Binding-site contacts:
Ligand atom C32 contacts residue LEU104 of chain 1.A at 3.8 Å (hydrophobic).
Ligand atom C32 contacts residue HEM1 of chain 1.D at 3.6 Å.
Ligand atom O8 contacts residue ALA254 of chain 1.A at 3.6 Å.
Ligand atom C33 contacts residue LEU104 of chain 1.A at 3.8 Å (hydrophobic).
Ligand atom C35 contacts residue LEU104 of chain 1.A at 3.8 Å (hydrophobic).
Ligand atom C2 contacts residue VAL253 of chain 1.A at 3.4 Å (hydrophobic).
Ligand atom C7 contacts residue PHE188 of chain 1.A at 3.9 Å (hydrophobic).
Ligand atom O4 contacts residue GLU97 of chain 1.A at 3.8 Å.
Ligand atom C7 contacts residue MET199 of chain 1.A at 3.8 Å (hydrophobic).
Ligand atom C27 contacts residue GLU257 of chain 1.A at 3.6 Å.
Ligand atom C9 contacts residue VAL99 of chain 1.A at 3.7 Å (hydrophobic).
Ligand atom O6 contacts residue GLU257 of chain 1.A at 3.9 Å.
Ligand atom O10 contacts residue GLY101 of chain 1.A at 2.9 Å (h-bond).
Ligand atom C31 contacts residue PHE306 of chain 1.A at 3.8 Å (hydrophobic).
Ligand atom C37 contacts residue GLY101 of chain 1.A at 3.5 Å.
Ligand atom O10 contacts residue LEU104 of chain 1.A at 3.4 Å.
Ligand atom C16 contacts residue ALA196 of chain 1.A at 3.8 Å (hydrophobic).
Ligand atom C34 contacts residue GLY250 of chain 1.A at 3.7 Å.
Ligand atom O5 contacts residue LEU406 of chain 1.A at 3.5 Å.
Ligand atom C21 contacts residue SER190 of chain 1.A at 3.7 Å.
Ligand atom O2 contacts residue MET199 of chain 1.A at 3.7 Å.
Ligand atom C19 contacts residue GLU97 of chain 1.A at 3.8 Å.
Ligand atom C18 contacts residue GLU97 of chain 1.A at 3.8 Å.
Ligand atom O10 contacts residue GLY102 of chain 1.A at 3.4 Å.
Ligand atom C29 contacts residue VAL253 of chain 1.A at 3.2 Å (hydrophobic).
Ligand atom C8 contacts residue MET199 of chain 1.A at 3.7 Å (hydrophobic).
Ligand atom C21 contacts residue ARG95 of chain 1.A at 3.6 Å.
Ligand atom C27 contacts residue LEU406 of chain 1.A at 3.8 Å (hydrophobic).
Ligand atom C24 contacts residue LEU406 of chain 1.A at 3.5 Å (hydrophobic).
Ligand atom C1 contacts residue VAL253 of chain 1.A at 3.9 Å (hydrophobic).
Ligand atom C10 contacts residue VAL99 of chain 1.A at 3.8 Å (hydrophobic).
Ligand atom O5 contacts residue VAL99 of chain 1.A at 3.8 Å.
Ligand atom C16 contacts residue VAL194 of chain 1.A at 3.1 Å (hydrophobic).
Ligand atom C28 contacts residue VAL253 of chain 1.A at 3.6 Å (hydrophobic).
Ligand atom O9 contacts residue ALA254 of chain 1.A at 3.9 Å.
Ligand atom C37 contacts residue VAL99 of chain 1.A at 3.9 Å (hydrophobic).
Ligand atom O1 contacts residue VAL99 of chain 1.A at 3.6 Å.
Ligand atom C21 contacts residue GLU97 of chain 1.A at 3.8 Å.
Ligand atom N contacts residue VAL194 of chain 1.A at 3.9 Å.
Ligand atom C12 contacts residue GLU97 of chain 1.A at 3.7 Å.

A protein and the small-molecule ligand that binds it are described below.
Small molecule (SMILES): CC[C@H]1OC(=O)/C=C/[C@H](C)[C@@H](O[C@@H]2O[C@H](C)C[C@H](N(C)C)[C@H]2O)[C@@H](C)C[C@@H](C)C(=O)/C=C/C=C/[C@@H]1CO[C@@H]1O[C@H](C)[C@@H](O)[C@@H](OC)[C@H]1OC

Sequence of chain 1.A:
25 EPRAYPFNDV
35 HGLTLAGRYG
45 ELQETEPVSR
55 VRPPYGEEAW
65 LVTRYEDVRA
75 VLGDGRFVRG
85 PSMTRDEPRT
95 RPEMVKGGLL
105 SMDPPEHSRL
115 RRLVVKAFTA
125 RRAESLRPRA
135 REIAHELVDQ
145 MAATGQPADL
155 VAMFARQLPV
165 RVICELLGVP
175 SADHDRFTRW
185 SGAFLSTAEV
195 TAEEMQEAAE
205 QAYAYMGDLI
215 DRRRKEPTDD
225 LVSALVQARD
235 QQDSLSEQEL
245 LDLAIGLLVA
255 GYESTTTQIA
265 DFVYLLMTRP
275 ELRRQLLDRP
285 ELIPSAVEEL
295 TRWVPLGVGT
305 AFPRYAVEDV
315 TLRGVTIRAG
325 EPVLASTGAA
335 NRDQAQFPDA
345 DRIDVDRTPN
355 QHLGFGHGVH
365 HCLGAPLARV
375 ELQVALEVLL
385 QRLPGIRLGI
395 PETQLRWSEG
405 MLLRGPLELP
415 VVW